A protein and the small-molecule ligand that binds it are described below.
Small molecule (SMILES): CC(=O)N[C@@H]1[C@@H](O)[C@H](O)[C@@H](CO)O[C@H]1O

Sequence of chain 1.H:
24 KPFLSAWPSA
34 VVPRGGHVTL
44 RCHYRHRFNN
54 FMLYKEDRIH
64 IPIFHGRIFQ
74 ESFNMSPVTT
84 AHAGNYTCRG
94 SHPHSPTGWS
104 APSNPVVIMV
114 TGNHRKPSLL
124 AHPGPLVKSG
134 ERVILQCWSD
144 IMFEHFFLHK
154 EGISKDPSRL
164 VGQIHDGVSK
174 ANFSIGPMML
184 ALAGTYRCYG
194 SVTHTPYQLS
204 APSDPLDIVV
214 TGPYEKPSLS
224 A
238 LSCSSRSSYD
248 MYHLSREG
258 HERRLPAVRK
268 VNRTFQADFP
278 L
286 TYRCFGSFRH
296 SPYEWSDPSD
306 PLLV

Binding-site contacts:
Ligand atom O5 contacts residue ILE137 of chain 1.H at 4.0 Å.
Ligand atom C6 contacts residue HIS125 of chain 1.H at 3.5 Å.
Ligand atom C2 contacts residue ASN175 of chain 1.H at 2.6 Å.
Ligand atom O5 contacts residue HIS125 of chain 1.H at 4.4 Å.
Ligand atom C5 contacts residue HIS125 of chain 1.H at 4.1 Å.
Ligand atom N2 contacts residue GLN139 of chain 1.H at 4.5 Å.
Ligand atom C1 contacts residue GLN139 of chain 1.H at 4.2 Å.
Ligand atom C1 contacts residue ASN175 of chain 1.H at 1.5 Å.
Ligand atom N2 contacts residue ASN175 of chain 1.H at 3.1 Å (h-bond).
Ligand atom C3 contacts residue ASN175 of chain 1.H at 3.9 Å.
Ligand atom O6 contacts residue HIS125 of chain 1.H at 4.3 Å.
Ligand atom C4 contacts residue ASN175 of chain 1.H at 4.3 Å.
Ligand atom C8 contacts residue ASN175 of chain 1.H at 4.4 Å.
Ligand atom C5 contacts residue ASN175 of chain 1.H at 3.7 Å.
Ligand atom O7 contacts residue ASN175 of chain 1.H at 3.0 Å (h-bond).
Ligand atom O5 contacts residue ASN175 of chain 1.H at 2.4 Å (h-bond).
Ligand atom C7 contacts residue ASN175 of chain 1.H at 3.2 Å.